Sequence of chain 1.M:
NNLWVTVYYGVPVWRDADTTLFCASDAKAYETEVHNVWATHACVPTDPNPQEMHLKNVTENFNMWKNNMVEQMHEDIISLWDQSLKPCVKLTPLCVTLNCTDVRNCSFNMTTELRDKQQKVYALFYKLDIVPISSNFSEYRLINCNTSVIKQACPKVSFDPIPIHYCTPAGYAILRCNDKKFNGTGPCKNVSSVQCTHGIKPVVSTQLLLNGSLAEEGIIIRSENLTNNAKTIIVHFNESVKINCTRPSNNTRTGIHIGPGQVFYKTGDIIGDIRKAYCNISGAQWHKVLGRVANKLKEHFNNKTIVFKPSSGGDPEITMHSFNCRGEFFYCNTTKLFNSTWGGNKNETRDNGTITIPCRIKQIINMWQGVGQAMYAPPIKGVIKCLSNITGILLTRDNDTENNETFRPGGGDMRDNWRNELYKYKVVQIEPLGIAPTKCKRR

A small-molecule ligand and the protein it binds are described below.
Small molecule (SMILES): CC(=O)N[C@H]1[C@H](O[C@H]2[C@H](O)[C@@H](NC(C)=O)CO[C@@H]2CO)O[C@H](CO)[C@@H](O[C@@H]2O[C@H](CO[C@H]3O[C@H](CO)[C@@H](O)[C@H](O)[C@@H]3O)[C@@H](O)[C@H](O[C@H]3O[C@H](CO)[C@@H](O)[C@H](O)[C@@H]3O[C@H]3O[C@H](CO)[C@@H](O)[C@H](O)[C@@H]3O)[C@@H]2O)[C@@H]1O

Binding-site contacts:
Ligand atom O7 contacts residue LEU418 of chain 1.M at 3.3 Å (h-bond).
Ligand atom C6 contacts residue GLU33 of chain 1.M at 4.0 Å.
Ligand atom C5 contacts residue ASN242 of chain 1.M at 3.6 Å.
Ligand atom O3 contacts residue CYS417 of chain 1.M at 3.5 Å.
Ligand atom C7 contacts residue ASN242 of chain 1.M at 4.0 Å.
Ligand atom O3 contacts residue SER189 of chain 1.M at 3.7 Å.
Ligand atom C8 contacts residue SER419 of chain 1.M at 4.0 Å.
Ligand atom O4 contacts residue VAL36 of chain 1.M at 3.6 Å.
Ligand atom C8 contacts residue LEU418 of chain 1.M at 3.7 Å (hydrophobic).
Ligand atom C2 contacts residue ASN242 of chain 1.M at 2.5 Å.
Ligand atom C3 contacts residue LEU418 of chain 1.M at 3.5 Å (hydrophobic).
Ligand atom C7 contacts residue LEU418 of chain 1.M at 4.1 Å (hydrophobic).
Ligand atom C4 contacts residue ARG357 of chain 1.M at 4.0 Å.
Ligand atom N2 contacts residue ASN242 of chain 1.M at 2.9 Å (h-bond).
Ligand atom C3 contacts residue VAL36 of chain 1.M at 4.0 Å (hydrophobic).
Ligand atom N2 contacts residue SER419 of chain 1.M at 3.4 Å (h-bond).
Ligand atom C7 contacts residue ASN355 of chain 1.M at 4.0 Å.
Ligand atom O4 contacts residue LEU418 of chain 1.M at 3.7 Å.
Ligand atom O7 contacts residue CYS417 of chain 1.M at 3.8 Å.
Ligand atom O5 contacts residue LEU418 of chain 1.M at 3.9 Å.
Ligand atom O3 contacts residue LYS187 of chain 1.M at 3.7 Å.
Ligand atom O5 contacts residue NAG1 of chain 1.BB at 3.7 Å.
Ligand atom C5 contacts residue ARG357 of chain 1.M at 3.9 Å.
Ligand atom C8 contacts residue ASN355 of chain 1.M at 3.3 Å.
Ligand atom C1 contacts residue LEU418 of chain 1.M at 3.8 Å (hydrophobic).
Ligand atom C7 contacts residue SER419 of chain 1.M at 4.1 Å.
Ligand atom C8 contacts residue LEU241 of chain 1.M at 3.5 Å (hydrophobic).
Ligand atom O7 contacts residue ASN355 of chain 1.M at 3.9 Å.
Ligand atom O3 contacts residue VAL36 of chain 1.M at 3.1 Å.
Ligand atom C4 contacts residue LEU418 of chain 1.M at 3.7 Å (hydrophobic).
Ligand atom C6 contacts residue ASP191 of chain 1.M at 3.7 Å.
Ligand atom O6 contacts residue ARG357 of chain 1.M at 3.8 Å.
Ligand atom C3 contacts residue ASN242 of chain 1.M at 3.8 Å.
Ligand atom C4 contacts residue VAL36 of chain 1.M at 3.5 Å (hydrophobic).
Ligand atom C6 contacts residue NAG1 of chain 1.BB at 3.9 Å.
Ligand atom O4 contacts residue ARG357 of chain 1.M at 3.4 Å (salt-bridge).
Ligand atom O5 contacts residue ASN242 of chain 1.M at 2.3 Å (h-bond).
Ligand atom C5 contacts residue LEU418 of chain 1.M at 3.2 Å (hydrophobic).
Ligand atom O3 contacts residue CYS356 of chain 1.M at 4.0 Å.
Ligand atom C1 contacts residue ASN242 of chain 1.M at 1.4 Å.